Sequence of chain 1.D:
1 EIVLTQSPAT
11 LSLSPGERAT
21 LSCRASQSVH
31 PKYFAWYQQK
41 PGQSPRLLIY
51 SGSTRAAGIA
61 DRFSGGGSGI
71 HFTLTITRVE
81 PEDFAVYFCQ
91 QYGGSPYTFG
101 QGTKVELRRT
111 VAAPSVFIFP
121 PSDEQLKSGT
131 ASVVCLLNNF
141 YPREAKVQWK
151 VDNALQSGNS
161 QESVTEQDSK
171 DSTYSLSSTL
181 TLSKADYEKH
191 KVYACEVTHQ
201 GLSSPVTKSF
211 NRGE

This protein binds this small molecule.
Small molecule (SMILES): CC(=O)N[C@H]1[C@H](O[C@H]2[C@H](O)[C@@H](NC(C)=O)CO[C@@H]2CO)O[C@H](CO)[C@@H](O[C@@H]2O[C@H](CO[C@H]3O[C@H](CO[C@H]4O[C@H](CO)[C@@H](O)[C@H](O)[C@@H]4O)[C@@H](O)[C@H](O[C@H]4O[C@H](CO)[C@@H](O)[C@H](O)[C@@H]4O)[C@@H]3O)[C@@H](O)[C@H](O[C@H]3O[C@H](CO)[C@@H](O)[C@H](O)[C@@H]3O)[C@@H]2O)[C@@H]1O

Binding-site contacts:
Ligand atom O5 contacts residue ASN45 of chain 1.F at 2.4 Å (h-bond).
Ligand atom C5 contacts residue ASN45 of chain 1.F at 3.6 Å.
Ligand atom O6 contacts residue GLY56 of chain 1.C at 3.8 Å.
Ligand atom C8 contacts residue ILE104 of chain 1.C at 3.6 Å (hydrophobic).
Ligand atom C2 contacts residue GLY56 of chain 1.C at 3.5 Å.
Ligand atom O6 contacts residue ASN54 of chain 1.C at 3.3 Å (h-bond).
Ligand atom O6 contacts residue ASN52 of chain 1.C at 3.4 Å (h-bond).
Ligand atom C6 contacts residue NAG2 of chain 1.O at 2.8 Å.
Ligand atom O5 contacts residue TYR111 of chain 1.C at 3.2 Å.
Ligand atom O3 contacts residue TRP53 of chain 1.C at 3.0 Å (h-bond).
Ligand atom O4 contacts residue ASP57 of chain 1.C at 3.6 Å.
Ligand atom C7 contacts residue THR103 of chain 1.C at 3.6 Å.
Ligand atom O6 contacts residue NAG2 of chain 1.O at 1.9 Å (h-bond).
Ligand atom C6 contacts residue NAG1 of chain 1.O at 3.8 Å.
Ligand atom C1 contacts residue TYR111 of chain 1.C at 3.5 Å (hydrophobic).
Ligand atom C3 contacts residue GLY56 of chain 1.C at 3.7 Å.
Ligand atom C7 contacts residue ASN45 of chain 1.F at 3.0 Å.
Ligand atom C1 contacts residue ASN45 of chain 1.F at 1.4 Å.
Ligand atom C8 contacts residue SER43 of chain 1.F at 3.6 Å.
Ligand atom C5 contacts residue ASP57 of chain 1.C at 3.8 Å.
Ligand atom C2 contacts residue ASN45 of chain 1.F at 2.6 Å.
Ligand atom C2 contacts residue SER114 of chain 1.C at 3.8 Å.
Ligand atom O7 contacts residue THR103 of chain 1.C at 3.3 Å (h-bond).
Ligand atom C8 contacts residue TRP53 of chain 1.C at 3.6 Å (hydrophobic).
Ligand atom O7 contacts residue ASN45 of chain 1.F at 2.7 Å (h-bond).
Ligand atom O4 contacts residue GLY56 of chain 1.C at 3.7 Å.
Ligand atom C3 contacts residue TRP53 of chain 1.C at 3.6 Å (hydrophobic).
Ligand atom C6 contacts residue TYR111 of chain 1.C at 3.8 Å (hydrophobic).
Ligand atom O6 contacts residue GLY56 of chain 1.C at 3.1 Å.
Ligand atom C1 contacts residue SER114 of chain 1.C at 3.6 Å.
Ligand atom O6 contacts residue GLU1 of chain 1.D at 2.2 Å (salt-bridge).
Ligand atom C6 contacts residue GLY56 of chain 1.C at 3.8 Å.
Ligand atom C8 contacts residue PHE44 of chain 1.F at 3.6 Å (hydrophobic).
Ligand atom C6 contacts residue SER95 of chain 1.D at 3.2 Å.
Ligand atom C3 contacts residue SER114 of chain 1.C at 3.8 Å.
Ligand atom C6 contacts residue GLU1 of chain 1.D at 2.9 Å.
Ligand atom N2 contacts residue SER114 of chain 1.C at 3.5 Å (h-bond).
Ligand atom C8 contacts residue THR103 of chain 1.C at 3.2 Å.
Ligand atom C1 contacts residue GLY56 of chain 1.C at 3.3 Å.
Ligand atom N2 contacts residue ASN45 of chain 1.F at 3.0 Å (h-bond).

Sequence of chain 1.F:
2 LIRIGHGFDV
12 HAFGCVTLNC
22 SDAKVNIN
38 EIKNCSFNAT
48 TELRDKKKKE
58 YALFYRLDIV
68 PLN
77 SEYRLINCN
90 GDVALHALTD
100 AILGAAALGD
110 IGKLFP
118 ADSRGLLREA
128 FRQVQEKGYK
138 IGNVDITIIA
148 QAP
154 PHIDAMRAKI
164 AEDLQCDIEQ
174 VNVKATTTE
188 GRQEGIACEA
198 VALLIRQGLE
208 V

Sequence of chain 1.C:
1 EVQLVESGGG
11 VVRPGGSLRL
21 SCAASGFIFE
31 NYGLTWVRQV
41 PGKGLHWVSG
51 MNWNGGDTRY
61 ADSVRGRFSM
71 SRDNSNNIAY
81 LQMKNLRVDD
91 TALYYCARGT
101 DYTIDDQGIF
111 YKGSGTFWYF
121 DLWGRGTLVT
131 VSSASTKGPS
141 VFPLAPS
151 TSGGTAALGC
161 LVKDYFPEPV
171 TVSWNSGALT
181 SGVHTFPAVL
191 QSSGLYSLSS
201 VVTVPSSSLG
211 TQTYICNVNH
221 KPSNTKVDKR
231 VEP